The protein below binds the small molecule below.
Small molecule (SMILES): CO[C@H]1O[C@H](CO)[C@H](O)[C@H](O)[C@H]1O

Binding-site contacts:
Ligand atom C6 contacts residue ASP212 of chain 1.D at 3.7 Å.
Ligand atom C7 contacts residue GLY215 of chain 1.D at 4.3 Å.
Ligand atom C4 contacts residue ASP212 of chain 1.D at 4.0 Å.
Ligand atom O2 contacts residue ASN128 of chain 1.D at 3.5 Å (h-bond).
Ligand atom O3 contacts residue ASN128 of chain 1.D at 3.2 Å (h-bond).
Ligand atom O4 contacts residue GLY104 of chain 1.D at 3.7 Å.
Ligand atom O2 contacts residue GLY105 of chain 1.D at 4.5 Å.
Ligand atom O6 contacts residue HIS84 of chain 1.D at 2.9 Å (h-bond).
Ligand atom C6 contacts residue ALA220 of chain 1.D at 3.6 Å (hydrophobic).
Ligand atom C2 contacts residue ASN128 of chain 1.D at 4.2 Å.
Ligand atom C3 contacts residue ASN128 of chain 1.D at 3.6 Å.
Ligand atom C4 contacts residue ALA86 of chain 1.D at 4.2 Å (hydrophobic).
Ligand atom C4 contacts residue ASP87 of chain 1.D at 3.3 Å.
Ligand atom C6 contacts residue HIS84 of chain 1.D at 4.1 Å.
Ligand atom C1 contacts residue ASP212 of chain 1.D at 4.2 Å.
Ligand atom C3 contacts residue ASP87 of chain 1.D at 3.4 Å.
Ligand atom C3 contacts residue PHE126 of chain 1.D at 3.6 Å (hydrophobic).
Ligand atom O4 contacts residue ALA86 of chain 1.D at 4.3 Å.
Ligand atom C4 contacts residue GLY211 of chain 1.D at 4.2 Å.
Ligand atom O4 contacts residue THR210 of chain 1.D at 3.9 Å.
Ligand atom C6 contacts residue GLY211 of chain 1.D at 3.6 Å.
Ligand atom O6 contacts residue GLN217 of chain 1.D at 4.3 Å.
Ligand atom O3 contacts residue GLY104 of chain 1.D at 3.5 Å.
Ligand atom O3 contacts residue ASP87 of chain 1.D at 2.6 Å (salt-bridge).
Ligand atom O4 contacts residue GLY211 of chain 1.D at 3.2 Å.
Ligand atom C4 contacts residue PHE126 of chain 1.D at 3.8 Å (hydrophobic).
Ligand atom C2 contacts residue ASP212 of chain 1.D at 4.0 Å.
Ligand atom O1 contacts residue PHE126 of chain 1.D at 4.0 Å.
Ligand atom O6 contacts residue ALA220 of chain 1.D at 3.3 Å.
Ligand atom C5 contacts residue PHE126 of chain 1.D at 4.1 Å (hydrophobic).
Ligand atom C3 contacts residue GLY105 of chain 1.D at 4.1 Å.
Ligand atom O5 contacts residue GLY215 of chain 1.D at 3.9 Å.
Ligand atom O4 contacts residue ASP87 of chain 1.D at 2.7 Å (salt-bridge).
Ligand atom O5 contacts residue ASP212 of chain 1.D at 4.0 Å.
Ligand atom C7 contacts residue PHE126 of chain 1.D at 4.5 Å (hydrophobic).
Ligand atom O3 contacts residue GLY105 of chain 1.D at 2.8 Å (h-bond).
Ligand atom O3 contacts residue PHE126 of chain 1.D at 3.9 Å.
Ligand atom O4 contacts residue ASP212 of chain 1.D at 2.8 Å (salt-bridge).
Ligand atom O6 contacts residue GLY215 of chain 1.D at 4.2 Å.
Ligand atom C5 contacts residue ASP212 of chain 1.D at 4.1 Å.

Sequence of chain 1.D:
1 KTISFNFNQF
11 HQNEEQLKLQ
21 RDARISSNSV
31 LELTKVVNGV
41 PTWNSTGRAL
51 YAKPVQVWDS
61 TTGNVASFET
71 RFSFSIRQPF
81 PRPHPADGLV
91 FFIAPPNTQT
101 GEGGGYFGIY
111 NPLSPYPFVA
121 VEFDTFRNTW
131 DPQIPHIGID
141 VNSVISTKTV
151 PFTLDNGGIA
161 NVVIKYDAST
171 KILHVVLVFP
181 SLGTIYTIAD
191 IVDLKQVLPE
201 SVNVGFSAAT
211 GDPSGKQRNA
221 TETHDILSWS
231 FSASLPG